Binding-site contacts:
Ligand atom C12 contacts residue TYR93 of chain 1.C at 3.8 Å (hydrophobic).
Ligand atom C19 contacts residue GLU58 of chain 1.C at 3.7 Å.
Ligand atom C2 contacts residue ILE99 of chain 1.C at 3.9 Å (hydrophobic).
Ligand atom C5 contacts residue PHE162 of chain 1.A at 3.8 Å (hydrophobic).
Ligand atom C30 contacts residue TYR103 of chain 1.C at 3.8 Å (hydrophobic).
Ligand atom C14 contacts residue TRP61 of chain 1.C at 3.6 Å (hydrophobic).
Ligand atom C5 contacts residue TYR103 of chain 1.C at 3.7 Å (hydrophobic).
Ligand atom C22 contacts residue LEU54 of chain 1.C at 3.7 Å (hydrophobic).
Ligand atom C17 contacts residue TYR123 of chain 1.C at 3.7 Å (hydrophobic).
Ligand atom N4 contacts residue TYR103 of chain 1.C at 3.1 Å.
Ligand atom C15 contacts residue GLN90 of chain 1.C at 3.6 Å.
Ligand atom C4 contacts residue TYR103 of chain 1.C at 3.7 Å (hydrophobic).
Ligand atom C9 contacts residue PHE162 of chain 1.A at 3.7 Å (hydrophobic).
Ligand atom N3 contacts residue THR89 of chain 1.C at 2.7 Å (h-bond).
Ligand atom N3 contacts residue GLN90 of chain 1.C at 3.5 Å (h-bond).
Ligand atom N4 contacts residue THR161 of chain 1.A at 3.5 Å (h-bond).
Ligand atom N1 contacts residue TYR103 of chain 1.C at 3.7 Å.
Ligand atom N4 contacts residue ASN97 of chain 1.A at 3.2 Å (h-bond).
Ligand atom C19 contacts residue GLU57 of chain 1.C at 3.7 Å.
Ligand atom C13 contacts residue TRP61 of chain 1.C at 3.9 Å (hydrophobic).
Ligand atom C21 contacts residue LEU54 of chain 1.C at 3.7 Å (hydrophobic).
Ligand atom C8 contacts residue PHE162 of chain 1.A at 3.8 Å (hydrophobic).
Ligand atom C14 contacts residue THR89 of chain 1.C at 3.8 Å.
Ligand atom C9 contacts residue TYR103 of chain 1.C at 3.4 Å (hydrophobic).
Ligand atom C26 contacts residue MET116 of chain 1.C at 3.4 Å (hydrophobic).
Ligand atom C27 contacts residue TYR103 of chain 1.C at 3.7 Å (hydrophobic).
Ligand atom C19 contacts residue TRP61 of chain 1.C at 3.8 Å (hydrophobic).
Ligand atom C27 contacts residue MET116 of chain 1.C at 3.3 Å (hydrophobic).
Ligand atom C6 contacts residue TYR103 of chain 1.C at 3.6 Å (hydrophobic).
Ligand atom C7 contacts residue TYR103 of chain 1.C at 3.3 Å (hydrophobic).
Ligand atom C12 contacts residue TRP61 of chain 1.C at 3.8 Å (hydrophobic).
Ligand atom C28 contacts residue GLU120 of chain 1.C at 3.9 Å.
Ligand atom C21 contacts residue GLU58 of chain 1.C at 3.8 Å.
Ligand atom C29 contacts residue GLU57 of chain 1.C at 3.2 Å.
Ligand atom C8 contacts residue TYR103 of chain 1.C at 3.1 Å (hydrophobic).
Ligand atom N2 contacts residue TRP61 of chain 1.C at 3.8 Å.
Ligand atom C13 contacts residue TYR93 of chain 1.C at 3.7 Å (hydrophobic).
Ligand atom C16 contacts residue GLN90 of chain 1.C at 3.6 Å.
Ligand atom C10 contacts residue TRP61 of chain 1.C at 3.8 Å (hydrophobic).
Ligand atom C29 contacts residue TYR93 of chain 1.C at 3.0 Å (hydrophobic).

A small-molecule ligand and the protein it binds are described below.
Small molecule (SMILES): Cc1cc(N)c2ccccc2[n+]1CCCCCCCCCC[n+]1c(C)cc(N)c2ccccc21

Sequence of chain 1.A:
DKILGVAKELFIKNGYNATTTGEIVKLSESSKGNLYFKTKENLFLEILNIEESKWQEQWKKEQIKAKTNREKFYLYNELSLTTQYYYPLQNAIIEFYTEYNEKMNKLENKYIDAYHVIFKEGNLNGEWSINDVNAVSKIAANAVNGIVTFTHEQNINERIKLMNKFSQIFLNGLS

Sequence of chain 1.C:
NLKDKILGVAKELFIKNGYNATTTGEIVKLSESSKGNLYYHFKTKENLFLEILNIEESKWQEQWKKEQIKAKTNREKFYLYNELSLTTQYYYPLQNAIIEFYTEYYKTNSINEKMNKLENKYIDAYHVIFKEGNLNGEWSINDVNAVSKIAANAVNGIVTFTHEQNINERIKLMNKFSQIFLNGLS